Binding-site contacts:
Ligand atom C2 contacts residue ASN92 of chain 1.B at 2.5 Å.
Ligand atom C6 contacts residue GLU199 of chain 1.B at 3.9 Å.
Ligand atom O7 contacts residue LEU89 of chain 1.B at 4.4 Å.
Ligand atom C8 contacts residue ASP85 of chain 1.B at 4.1 Å.
Ligand atom N2 contacts residue ASN92 of chain 1.B at 2.9 Å (h-bond).
Ligand atom O7 contacts residue ASN92 of chain 1.B at 3.5 Å (h-bond).
Ligand atom C8 contacts residue LEU89 of chain 1.B at 3.5 Å (hydrophobic).
Ligand atom C4 contacts residue ASN92 of chain 1.B at 4.2 Å.
Ligand atom C3 contacts residue ASN92 of chain 1.B at 3.8 Å.
Ligand atom C8 contacts residue LYS88 of chain 1.B at 3.7 Å.
Ligand atom C7 contacts residue ASN92 of chain 1.B at 3.4 Å.
Ligand atom O5 contacts residue ASN92 of chain 1.B at 2.3 Å (h-bond).
Ligand atom C5 contacts residue ASN92 of chain 1.B at 3.6 Å.
Ligand atom C7 contacts residue LEU89 of chain 1.B at 4.3 Å (hydrophobic).
Ligand atom O6 contacts residue GLU199 of chain 1.B at 3.9 Å.
Ligand atom C1 contacts residue ASN92 of chain 1.B at 1.4 Å.

Sequence of chain 1.B:
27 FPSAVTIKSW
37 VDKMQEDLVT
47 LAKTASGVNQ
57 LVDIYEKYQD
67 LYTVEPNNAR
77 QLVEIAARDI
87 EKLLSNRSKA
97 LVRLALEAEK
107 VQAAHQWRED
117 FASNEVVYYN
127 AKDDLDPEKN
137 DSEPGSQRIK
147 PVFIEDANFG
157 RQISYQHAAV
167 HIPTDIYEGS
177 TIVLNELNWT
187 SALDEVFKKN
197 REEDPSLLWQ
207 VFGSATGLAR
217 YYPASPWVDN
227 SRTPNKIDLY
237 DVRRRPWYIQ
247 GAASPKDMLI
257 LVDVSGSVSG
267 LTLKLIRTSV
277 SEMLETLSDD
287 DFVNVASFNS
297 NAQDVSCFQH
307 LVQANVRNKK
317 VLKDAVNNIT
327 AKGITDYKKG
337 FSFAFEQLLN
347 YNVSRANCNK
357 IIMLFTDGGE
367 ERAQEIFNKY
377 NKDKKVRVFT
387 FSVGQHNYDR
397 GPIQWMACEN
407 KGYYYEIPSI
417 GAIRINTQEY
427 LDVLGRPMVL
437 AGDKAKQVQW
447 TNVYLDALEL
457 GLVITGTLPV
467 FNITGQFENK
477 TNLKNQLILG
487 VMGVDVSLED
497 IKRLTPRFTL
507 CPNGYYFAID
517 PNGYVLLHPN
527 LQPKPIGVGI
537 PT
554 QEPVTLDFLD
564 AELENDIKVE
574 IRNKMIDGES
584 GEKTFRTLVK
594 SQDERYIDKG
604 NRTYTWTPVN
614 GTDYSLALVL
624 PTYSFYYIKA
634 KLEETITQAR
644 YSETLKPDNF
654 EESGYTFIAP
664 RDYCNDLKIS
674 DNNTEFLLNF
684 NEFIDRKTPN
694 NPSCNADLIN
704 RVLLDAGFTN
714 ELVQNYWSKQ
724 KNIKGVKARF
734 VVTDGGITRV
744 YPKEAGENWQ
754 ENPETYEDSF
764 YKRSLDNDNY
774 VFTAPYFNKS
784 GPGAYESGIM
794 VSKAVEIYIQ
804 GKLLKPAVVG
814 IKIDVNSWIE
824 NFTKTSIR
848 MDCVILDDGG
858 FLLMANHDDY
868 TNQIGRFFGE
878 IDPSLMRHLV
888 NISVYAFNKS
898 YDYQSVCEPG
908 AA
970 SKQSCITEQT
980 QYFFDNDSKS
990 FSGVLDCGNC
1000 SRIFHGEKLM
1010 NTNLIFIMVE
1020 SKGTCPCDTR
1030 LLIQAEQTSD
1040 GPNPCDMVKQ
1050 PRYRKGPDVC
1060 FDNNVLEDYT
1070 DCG

This protein binds this small molecule.
Small molecule (SMILES): CC(=O)N[C@@H]1[C@@H](O)[C@H](O)[C@@H](CO)O[C@H]1O